Sequence of chain 1.A:
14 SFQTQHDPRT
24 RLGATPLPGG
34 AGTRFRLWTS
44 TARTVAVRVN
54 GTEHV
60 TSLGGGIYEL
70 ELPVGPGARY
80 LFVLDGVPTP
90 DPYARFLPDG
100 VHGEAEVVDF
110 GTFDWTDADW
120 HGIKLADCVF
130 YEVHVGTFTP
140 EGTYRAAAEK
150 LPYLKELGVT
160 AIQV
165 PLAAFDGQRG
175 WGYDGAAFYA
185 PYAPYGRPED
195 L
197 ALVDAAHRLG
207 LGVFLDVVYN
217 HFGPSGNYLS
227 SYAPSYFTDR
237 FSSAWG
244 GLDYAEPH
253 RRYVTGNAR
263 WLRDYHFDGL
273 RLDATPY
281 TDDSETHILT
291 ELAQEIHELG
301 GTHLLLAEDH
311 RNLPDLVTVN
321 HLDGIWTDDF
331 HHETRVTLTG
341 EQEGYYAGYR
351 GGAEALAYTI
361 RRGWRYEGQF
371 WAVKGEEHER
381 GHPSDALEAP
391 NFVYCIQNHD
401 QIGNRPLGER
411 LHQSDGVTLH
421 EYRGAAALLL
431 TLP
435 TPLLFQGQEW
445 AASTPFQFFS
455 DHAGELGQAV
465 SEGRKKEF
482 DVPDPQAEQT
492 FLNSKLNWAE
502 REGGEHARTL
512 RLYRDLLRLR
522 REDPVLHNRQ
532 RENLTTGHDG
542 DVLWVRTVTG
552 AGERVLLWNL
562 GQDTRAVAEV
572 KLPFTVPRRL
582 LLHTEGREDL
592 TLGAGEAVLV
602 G

Binding-site contacts:
Ligand atom C1 contacts residue HIS251 of chain 1.A at 4.1 Å.
Ligand atom O5 contacts residue TRP41 of chain 1.A at 3.6 Å.
Ligand atom O2 contacts residue HIS251 of chain 1.A at 3.4 Å.
Ligand atom C4 contacts residue GLU249 of chain 1.A at 4.2 Å.
Ligand atom O3 contacts residue PRO250 of chain 1.A at 4.2 Å.
Ligand atom O1 contacts residue HIS251 of chain 1.A at 4.0 Å.
Ligand atom C1 contacts residue TRP41 of chain 1.A at 4.2 Å (hydrophobic).
Ligand atom O3 contacts residue GLU249 of chain 1.A at 2.7 Å (salt-bridge).
Ligand atom C2 contacts residue GLU249 of chain 1.A at 3.1 Å.
Ligand atom C2 contacts residue TRP41 of chain 1.A at 4.0 Å (hydrophobic).
Ligand atom C2 contacts residue HIS251 of chain 1.A at 3.7 Å.
Ligand atom O2 contacts residue PRO250 of chain 1.A at 3.9 Å.
Ligand atom O5 contacts residue GLY64 of chain 1.A at 4.3 Å.
Ligand atom C1 contacts residue GLU249 of chain 1.A at 4.5 Å.
Ligand atom C3 contacts residue GLU249 of chain 1.A at 3.4 Å.
Ligand atom O2 contacts residue GLU249 of chain 1.A at 2.6 Å (salt-bridge).

This small molecule binds to this protein.
Small molecule (SMILES): OC[C@H]1O[C@H](O)[C@H](O)[C@@H](O)[C@@H]1O